Sequence of chain 1.A:
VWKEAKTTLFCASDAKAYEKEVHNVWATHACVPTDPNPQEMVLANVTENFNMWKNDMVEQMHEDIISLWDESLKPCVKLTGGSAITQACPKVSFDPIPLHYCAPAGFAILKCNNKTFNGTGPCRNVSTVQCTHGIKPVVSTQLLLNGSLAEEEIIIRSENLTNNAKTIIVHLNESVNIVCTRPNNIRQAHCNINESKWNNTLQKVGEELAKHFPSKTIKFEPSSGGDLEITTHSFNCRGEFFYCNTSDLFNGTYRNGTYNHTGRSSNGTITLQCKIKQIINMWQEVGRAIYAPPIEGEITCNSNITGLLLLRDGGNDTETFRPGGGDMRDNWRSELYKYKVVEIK

Binding-site contacts:
Ligand atom N2 contacts residue SER311 of chain 1.B at 3.5 Å.
Ligand atom C3 contacts residue SER311 of chain 1.B at 4.4 Å.
Ligand atom C7 contacts residue VAL138 of chain 1.B at 4.4 Å (hydrophobic).
Ligand atom O3 contacts residue CYS309 of chain 1.B at 3.2 Å (h-bond).
Ligand atom C1 contacts residue SER311 of chain 1.B at 3.7 Å.
Ligand atom O7 contacts residue ASN146 of chain 1.B at 3.8 Å.
Ligand atom C7 contacts residue ASN146 of chain 1.B at 3.6 Å.
Ligand atom C5 contacts residue ASN146 of chain 1.B at 3.6 Å.
Ligand atom O4 contacts residue ASN310 of chain 1.B at 4.3 Å.
Ligand atom C8 contacts residue ASN244 of chain 1.B at 3.2 Å.
Ligand atom C4 contacts residue ASN146 of chain 1.B at 4.1 Å.
Ligand atom C7 contacts residue ASN244 of chain 1.B at 4.1 Å.
Ligand atom O3 contacts residue ASP95 of chain 1.B at 3.8 Å.
Ligand atom C8 contacts residue CYS309 of chain 1.B at 3.5 Å (hydrophobic).
Ligand atom O7 contacts residue PRO96 of chain 1.B at 4.0 Å.
Ligand atom O4 contacts residue ASP95 of chain 1.B at 4.3 Å.
Ligand atom C8 contacts residue CYS245 of chain 1.B at 4.4 Å (hydrophobic).
Ligand atom C4 contacts residue ASP95 of chain 1.B at 3.6 Å.
Ligand atom C5 contacts residue ASN310 of chain 1.B at 3.7 Å.
Ligand atom O5 contacts residue ASN310 of chain 1.B at 4.4 Å.
Ligand atom N2 contacts residue ASN146 of chain 1.B at 2.7 Å (h-bond).
Ligand atom C3 contacts residue ASN146 of chain 1.B at 3.6 Å.
Ligand atom O7 contacts residue ASN244 of chain 1.B at 4.1 Å.
Ligand atom O7 contacts residue VAL138 of chain 1.B at 3.6 Å.
Ligand atom O6 contacts residue LYS136 of chain 1.B at 4.1 Å.
Ligand atom C2 contacts residue SER311 of chain 1.B at 4.1 Å.
Ligand atom C2 contacts residue ASN146 of chain 1.B at 2.3 Å.
Ligand atom C8 contacts residue PHE243 of chain 1.B at 4.1 Å (hydrophobic).
Ligand atom O5 contacts residue ASN146 of chain 1.B at 2.4 Å (h-bond).
Ligand atom O5 contacts residue LYS136 of chain 1.B at 4.0 Å.
Ligand atom C5 contacts residue ASP95 of chain 1.B at 4.5 Å.
Ligand atom C4 contacts residue ASN310 of chain 1.B at 4.4 Å.
Ligand atom C1 contacts residue ASN310 of chain 1.B at 4.4 Å.
Ligand atom C3 contacts residue ASP95 of chain 1.B at 4.1 Å.
Ligand atom C1 contacts residue ASN146 of chain 1.B at 1.4 Å.
Ligand atom C6 contacts residue ASP14 of chain 1.A at 4.3 Å.
Ligand atom C6 contacts residue ASN310 of chain 1.B at 4.4 Å.
Ligand atom C3 contacts residue CYS309 of chain 1.B at 4.1 Å (hydrophobic).
Ligand atom C2 contacts residue ASP95 of chain 1.B at 4.3 Å.
Ligand atom O6 contacts residue ASP95 of chain 1.B at 3.7 Å.

This small molecule binds to this protein.
Small molecule (SMILES): CC(=O)N[C@@H]1[C@@H](O)[C@H](O)[C@@H](CO)O[C@H]1O

Sequence of chain 1.B:
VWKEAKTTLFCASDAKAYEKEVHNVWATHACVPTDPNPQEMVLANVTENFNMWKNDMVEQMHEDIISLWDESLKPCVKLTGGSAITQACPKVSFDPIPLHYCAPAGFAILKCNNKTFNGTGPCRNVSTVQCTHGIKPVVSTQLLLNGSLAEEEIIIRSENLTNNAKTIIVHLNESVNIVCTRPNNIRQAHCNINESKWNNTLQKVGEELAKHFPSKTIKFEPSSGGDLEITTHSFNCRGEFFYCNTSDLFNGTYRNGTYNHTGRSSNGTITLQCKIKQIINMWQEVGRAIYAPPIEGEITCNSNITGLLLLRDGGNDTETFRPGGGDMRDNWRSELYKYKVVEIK